This protein binds this small molecule.
Small molecule (SMILES): CC(=O)N[C@@H]1[C@@H](O)[C@H](O)[C@@H](CO)O[C@H]1O

Binding-site contacts:
Ligand atom N2 contacts residue ASN107 of chain 1.A at 2.9 Å (h-bond).
Ligand atom C8 contacts residue THR109 of chain 1.A at 4.3 Å.
Ligand atom C5 contacts residue ASN107 of chain 1.A at 3.7 Å.
Ligand atom O7 contacts residue GLU136 of chain 1.A at 4.5 Å.
Ligand atom C5 contacts residue VAL112 of chain 1.A at 4.4 Å (hydrophobic).
Ligand atom O6 contacts residue ASN110 of chain 1.A at 4.5 Å.
Ligand atom C1 contacts residue ASN110 of chain 1.A at 3.5 Å.
Ligand atom C3 contacts residue THR109 of chain 1.A at 4.3 Å.
Ligand atom O6 contacts residue VAL112 of chain 1.A at 3.6 Å.
Ligand atom C2 contacts residue ASN107 of chain 1.A at 2.5 Å.
Ligand atom N2 contacts residue THR109 of chain 1.A at 3.4 Å.
Ligand atom C1 contacts residue ASN107 of chain 1.A at 1.4 Å.
Ligand atom C5 contacts residue ASN110 of chain 1.A at 3.7 Å.
Ligand atom O7 contacts residue ASN107 of chain 1.A at 3.4 Å (h-bond).
Ligand atom C2 contacts residue THR109 of chain 1.A at 4.0 Å.
Ligand atom C3 contacts residue ASN107 of chain 1.A at 3.8 Å.
Ligand atom O5 contacts residue ASN107 of chain 1.A at 2.4 Å (h-bond).
Ligand atom C6 contacts residue VAL112 of chain 1.A at 3.7 Å (hydrophobic).
Ligand atom C1 contacts residue THR109 of chain 1.A at 3.8 Å.
Ligand atom C7 contacts residue THR109 of chain 1.A at 4.3 Å.
Ligand atom C4 contacts residue ASN107 of chain 1.A at 4.2 Å.
Ligand atom C7 contacts residue ASN107 of chain 1.A at 3.3 Å.
Ligand atom C8 contacts residue ASN107 of chain 1.A at 4.4 Å.
Ligand atom O5 contacts residue ASN110 of chain 1.A at 3.7 Å.

Sequence of chain 1.A:
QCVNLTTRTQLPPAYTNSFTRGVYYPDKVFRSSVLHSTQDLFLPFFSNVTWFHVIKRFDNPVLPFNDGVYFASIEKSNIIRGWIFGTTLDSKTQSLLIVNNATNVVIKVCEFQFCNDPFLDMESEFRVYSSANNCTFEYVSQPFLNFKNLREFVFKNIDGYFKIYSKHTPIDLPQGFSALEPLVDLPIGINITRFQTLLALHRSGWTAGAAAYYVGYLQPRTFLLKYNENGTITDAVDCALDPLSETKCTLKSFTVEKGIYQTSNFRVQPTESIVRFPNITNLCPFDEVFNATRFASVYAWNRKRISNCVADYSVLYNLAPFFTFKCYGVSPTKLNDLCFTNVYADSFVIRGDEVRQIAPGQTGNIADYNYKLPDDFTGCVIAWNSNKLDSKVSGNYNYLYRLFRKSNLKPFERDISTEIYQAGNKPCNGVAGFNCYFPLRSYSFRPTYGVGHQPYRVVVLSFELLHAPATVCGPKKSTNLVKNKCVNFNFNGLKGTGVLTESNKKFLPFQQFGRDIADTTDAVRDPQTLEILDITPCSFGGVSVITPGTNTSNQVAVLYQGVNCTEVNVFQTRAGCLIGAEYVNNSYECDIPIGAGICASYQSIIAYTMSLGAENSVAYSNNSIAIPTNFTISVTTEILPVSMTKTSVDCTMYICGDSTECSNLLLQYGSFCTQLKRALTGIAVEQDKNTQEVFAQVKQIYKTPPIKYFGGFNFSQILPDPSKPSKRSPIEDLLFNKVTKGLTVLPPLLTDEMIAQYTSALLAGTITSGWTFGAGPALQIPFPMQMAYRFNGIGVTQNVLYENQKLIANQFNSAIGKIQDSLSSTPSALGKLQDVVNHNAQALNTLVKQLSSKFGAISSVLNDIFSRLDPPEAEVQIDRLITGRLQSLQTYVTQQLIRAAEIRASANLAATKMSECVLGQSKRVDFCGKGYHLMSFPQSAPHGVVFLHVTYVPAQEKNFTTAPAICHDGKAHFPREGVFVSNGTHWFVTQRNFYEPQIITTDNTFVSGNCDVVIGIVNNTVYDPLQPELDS